Binding-site contacts:
Ligand atom CMC contacts residue ALA125 of chain 1.F at 3.7 Å (hydrophobic).
Ligand atom CHD contacts residue CYS81 of chain 1.F at 3.6 Å (hydrophobic).
Ligand atom O2D contacts residue ARG76 of chain 1.F at 2.8 Å (salt-bridge).
Ligand atom CBB contacts residue TYR91 of chain 1.F at 3.7 Å (hydrophobic).
Ligand atom NA contacts residue ASP84 of chain 1.F at 2.8 Å (salt-bridge).
Ligand atom NC contacts residue MEN71 of chain 1.F at 3.0 Å (h-bond).
Ligand atom CHD contacts residue VAL121 of chain 1.F at 3.6 Å (hydrophobic).
Ligand atom C1D contacts residue ASP84 of chain 1.F at 3.6 Å.
Ligand atom CGD contacts residue ARG76 of chain 1.F at 3.4 Å.
Ligand atom C3C contacts residue CYS81 of chain 1.F at 3.0 Å (hydrophobic).
Ligand atom OC contacts residue PRO122 of chain 1.F at 3.6 Å.
Ligand atom C4C contacts residue CYS81 of chain 1.F at 3.5 Å (hydrophobic).
Ligand atom O1A contacts residue ARG83 of chain 1.F at 2.9 Å (salt-bridge).
Ligand atom C4B contacts residue TYR87 of chain 1.F at 3.7 Å (hydrophobic).
Ligand atom C2C contacts residue CYS81 of chain 1.F at 3.3 Å (hydrophobic).
Ligand atom C1C contacts residue MEN71 of chain 1.F at 3.6 Å.
Ligand atom C4C contacts residue VAL121 of chain 1.F at 3.6 Å (hydrophobic).
Ligand atom C4A contacts residue ASP84 of chain 1.F at 3.6 Å.
Ligand atom O1D contacts residue ARG76 of chain 1.F at 3.0 Å (salt-bridge).
Ligand atom OC contacts residue MET72 of chain 1.F at 3.6 Å.
Ligand atom ND contacts residue ASP84 of chain 1.F at 2.8 Å (salt-bridge).
Ligand atom C1A contacts residue ARG83 of chain 1.F at 3.2 Å.
Ligand atom OC contacts residue MEN71 of chain 1.F at 3.2 Å.
Ligand atom CHD contacts residue ASP84 of chain 1.F at 3.6 Å.
Ligand atom CBC contacts residue CYS81 of chain 1.F at 2.7 Å (hydrophobic).
Ligand atom NA contacts residue ARG83 of chain 1.F at 3.1 Å (salt-bridge).
Ligand atom CHB contacts residue ASP84 of chain 1.F at 3.5 Å.
Ligand atom CMD contacts residue ARG77 of chain 1.F at 3.5 Å.
Ligand atom CMC contacts residue THR126 of chain 1.F at 3.5 Å.
Ligand atom C4A contacts residue ARG83 of chain 1.F at 3.5 Å.
Ligand atom CAB contacts residue ARG107 of chain 1.F at 3.4 Å.
Ligand atom CBB contacts residue TYR87 of chain 1.F at 3.7 Å (hydrophobic).
Ligand atom CMB contacts residue LEU112 of chain 1.F at 3.7 Å (hydrophobic).
Ligand atom CAA contacts residue LEU119 of chain 1.F at 3.5 Å (hydrophobic).
Ligand atom CAC contacts residue CYS81 of chain 1.F at 1.9 Å (hydrophobic).
Ligand atom NA contacts residue TYR116 of chain 1.F at 3.6 Å.
Ligand atom O1D contacts residue ARG77 of chain 1.F at 2.7 Å (salt-bridge).
Ligand atom C3D contacts residue ALA80 of chain 1.F at 3.6 Å (hydrophobic).
Ligand atom CMD contacts residue MEN71 of chain 1.F at 3.3 Å.
Ligand atom CHA contacts residue ARG83 of chain 1.F at 3.6 Å.

This small molecule binds to this protein.
Small molecule (SMILES): CCC1=C(C)/C(=C/c2[nH]c(Cc3[nH]c(CC4=NC(=O)[C@H](C)[C@H]4CC)c(C)c3CCC(=O)O)c(CCC(=O)O)c2C)NC1=O

Sequence of chain 1.F:
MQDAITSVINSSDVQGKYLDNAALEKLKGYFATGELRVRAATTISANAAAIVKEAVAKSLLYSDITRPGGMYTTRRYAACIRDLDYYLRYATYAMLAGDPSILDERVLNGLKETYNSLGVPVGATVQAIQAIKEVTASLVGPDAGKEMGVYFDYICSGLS